The protein below binds the small molecule below.
Small molecule (SMILES): CC[C@H](C)[C@H](NC(=O)[C@H](CCCN=C(N)N)NC(=O)[C@H](CCCCNC(C)=O)NC(=O)[C@H](CCCN=C(N)N)NC(=O)[C@H](CC(C)C)NC(=O)[C@@H]1CSCC(=O)N[C@@H](CC2=CN=C3CC=CC=C23)C(=O)N[C@@H](CCCCNC(C)=O)C(=O)NCC(=O)N[C@@H](Cc2ccc(O)cc2)C(=O)N[C@@H](CC(C)C)C(=O)N1)C(=O)N[C@@H](CCC(N)=O)C(=O)N[C@@H](CCCN=C(N)N)C(=O)N[C@H](C(=O)N[C@H](C=O)Cc1ccc(O)cc1)[C@@H](C)O

Binding-site contacts:
Ligand atom CD2 contacts residue ASN98 of chain 1.A at 3.2 Å.
Ligand atom O contacts residue TRP39 of chain 1.A at 3.6 Å.
Ligand atom NH2 contacts residue LEU50 of chain 1.A at 3.6 Å.
Ligand atom CH contacts residue PRO40 of chain 1.A at 3.6 Å (hydrophobic).
Ligand atom NH2 contacts residue LYS49 of chain 1.A at 2.7 Å (salt-bridge).
Ligand atom CD1 contacts residue LEU52 of chain 1.A at 3.6 Å (hydrophobic).
Ligand atom CH3 contacts residue MET107 of chain 1.A at 3.6 Å (hydrophobic).
Ligand atom CZ contacts residue GLN43 of chain 1.A at 3.2 Å.
Ligand atom NH1 contacts residue GLN43 of chain 1.A at 3.3 Å.
Ligand atom N contacts residue ASP103 of chain 1.A at 2.9 Å (salt-bridge).
Ligand atom NE contacts residue TRP39 of chain 1.A at 3.6 Å.
Ligand atom CA contacts residue ASP103 of chain 1.A at 3.6 Å.
Ligand atom CB contacts residue ASP103 of chain 1.A at 3.7 Å.
Ligand atom NH2 contacts residue TRP39 of chain 1.A at 3.7 Å.
Ligand atom N contacts residue TRP39 of chain 1.A at 3.8 Å.
Ligand atom CA contacts residue ASP103 of chain 1.A at 3.8 Å.
Ligand atom C contacts residue ASP103 of chain 1.A at 3.8 Å.
Ligand atom OH contacts residue PRO40 of chain 1.A at 2.8 Å (h-bond).
Ligand atom N contacts residue ASP103 of chain 1.A at 2.9 Å (salt-bridge).
Ligand atom C contacts residue ASP103 of chain 1.A at 3.7 Å.
Ligand atom C contacts residue LEU50 of chain 1.A at 3.5 Å (hydrophobic).
Ligand atom CZ2 contacts residue ASP103 of chain 1.A at 3.5 Å.
Ligand atom CG contacts residue ASP103 of chain 1.A at 3.8 Å.
Ligand atom CH2 contacts residue ASP103 of chain 1.A at 3.6 Å.
Ligand atom CG contacts residue LEU50 of chain 1.A at 3.7 Å (hydrophobic).
Ligand atom CH3 contacts residue ILE104 of chain 1.A at 3.6 Å (hydrophobic).
Ligand atom OH contacts residue VAL45 of chain 1.A at 3.2 Å.
Ligand atom CD1 contacts residue LEU50 of chain 1.A at 3.8 Å (hydrophobic).
Ligand atom CH contacts residue VAL45 of chain 1.A at 3.6 Å (hydrophobic).
Ligand atom NH2 contacts residue GLN43 of chain 1.A at 2.9 Å (h-bond).
Ligand atom CB contacts residue TRP39 of chain 1.A at 3.8 Å (hydrophobic).
Ligand atom CZ contacts residue LYS49 of chain 1.A at 3.8 Å.
Ligand atom N contacts residue ASP103 of chain 1.A at 3.0 Å (salt-bridge).
Ligand atom CE2 contacts residue ASP103 of chain 1.A at 3.6 Å.
Ligand atom CA contacts residue LEU50 of chain 1.A at 3.8 Å (hydrophobic).
Ligand atom O contacts residue LEU50 of chain 1.A at 3.3 Å.
Ligand atom CH3 contacts residue ASP103 of chain 1.A at 3.5 Å.
Ligand atom OH contacts residue LEU50 of chain 1.A at 3.1 Å (h-bond).
Ligand atom NZ contacts residue ILE104 of chain 1.A at 3.4 Å.
Ligand atom N contacts residue LEU50 of chain 1.A at 3.7 Å.

Sequence of chain 1.A:
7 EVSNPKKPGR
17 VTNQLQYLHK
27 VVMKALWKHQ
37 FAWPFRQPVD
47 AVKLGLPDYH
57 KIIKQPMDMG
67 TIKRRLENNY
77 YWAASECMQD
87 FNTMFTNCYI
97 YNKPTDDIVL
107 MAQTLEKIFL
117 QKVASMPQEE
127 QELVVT